Binding-site contacts:
Ligand atom C6 contacts residue GLN804 of chain 1.C at 3.6 Å.
Ligand atom C5 contacts residue ASN801 of chain 1.C at 3.7 Å.
Ligand atom C5 contacts residue GLN804 of chain 1.C at 4.3 Å.
Ligand atom C2 contacts residue ASN801 of chain 1.C at 2.5 Å.
Ligand atom C1 contacts residue ASN801 of chain 1.C at 1.4 Å.
Ligand atom C3 contacts residue ASN801 of chain 1.C at 3.8 Å.
Ligand atom O6 contacts residue GLN804 of chain 1.C at 2.8 Å (h-bond).
Ligand atom C4 contacts residue ASN801 of chain 1.C at 4.2 Å.
Ligand atom C7 contacts residue ASN801 of chain 1.C at 3.8 Å.
Ligand atom O5 contacts residue SER803 of chain 1.C at 4.4 Å.
Ligand atom O7 contacts residue ASN801 of chain 1.C at 4.3 Å.
Ligand atom C1 contacts residue SER803 of chain 1.C at 3.9 Å.
Ligand atom N2 contacts residue ASN801 of chain 1.C at 2.9 Å (h-bond).
Ligand atom O5 contacts residue ASN801 of chain 1.C at 2.3 Å (h-bond).

This small molecule binds to this protein.
Small molecule (SMILES): CC(=O)N[C@H]1[C@H](O[C@H]2[C@H](O)[C@@H](NC(C)=O)CO[C@@H]2CO)O[C@H](CO)[C@@H](O[C@@H]2O[C@H](CO)[C@@H](O)[C@H](O)[C@@H]2O)[C@@H]1O

Sequence of chain 1.C:
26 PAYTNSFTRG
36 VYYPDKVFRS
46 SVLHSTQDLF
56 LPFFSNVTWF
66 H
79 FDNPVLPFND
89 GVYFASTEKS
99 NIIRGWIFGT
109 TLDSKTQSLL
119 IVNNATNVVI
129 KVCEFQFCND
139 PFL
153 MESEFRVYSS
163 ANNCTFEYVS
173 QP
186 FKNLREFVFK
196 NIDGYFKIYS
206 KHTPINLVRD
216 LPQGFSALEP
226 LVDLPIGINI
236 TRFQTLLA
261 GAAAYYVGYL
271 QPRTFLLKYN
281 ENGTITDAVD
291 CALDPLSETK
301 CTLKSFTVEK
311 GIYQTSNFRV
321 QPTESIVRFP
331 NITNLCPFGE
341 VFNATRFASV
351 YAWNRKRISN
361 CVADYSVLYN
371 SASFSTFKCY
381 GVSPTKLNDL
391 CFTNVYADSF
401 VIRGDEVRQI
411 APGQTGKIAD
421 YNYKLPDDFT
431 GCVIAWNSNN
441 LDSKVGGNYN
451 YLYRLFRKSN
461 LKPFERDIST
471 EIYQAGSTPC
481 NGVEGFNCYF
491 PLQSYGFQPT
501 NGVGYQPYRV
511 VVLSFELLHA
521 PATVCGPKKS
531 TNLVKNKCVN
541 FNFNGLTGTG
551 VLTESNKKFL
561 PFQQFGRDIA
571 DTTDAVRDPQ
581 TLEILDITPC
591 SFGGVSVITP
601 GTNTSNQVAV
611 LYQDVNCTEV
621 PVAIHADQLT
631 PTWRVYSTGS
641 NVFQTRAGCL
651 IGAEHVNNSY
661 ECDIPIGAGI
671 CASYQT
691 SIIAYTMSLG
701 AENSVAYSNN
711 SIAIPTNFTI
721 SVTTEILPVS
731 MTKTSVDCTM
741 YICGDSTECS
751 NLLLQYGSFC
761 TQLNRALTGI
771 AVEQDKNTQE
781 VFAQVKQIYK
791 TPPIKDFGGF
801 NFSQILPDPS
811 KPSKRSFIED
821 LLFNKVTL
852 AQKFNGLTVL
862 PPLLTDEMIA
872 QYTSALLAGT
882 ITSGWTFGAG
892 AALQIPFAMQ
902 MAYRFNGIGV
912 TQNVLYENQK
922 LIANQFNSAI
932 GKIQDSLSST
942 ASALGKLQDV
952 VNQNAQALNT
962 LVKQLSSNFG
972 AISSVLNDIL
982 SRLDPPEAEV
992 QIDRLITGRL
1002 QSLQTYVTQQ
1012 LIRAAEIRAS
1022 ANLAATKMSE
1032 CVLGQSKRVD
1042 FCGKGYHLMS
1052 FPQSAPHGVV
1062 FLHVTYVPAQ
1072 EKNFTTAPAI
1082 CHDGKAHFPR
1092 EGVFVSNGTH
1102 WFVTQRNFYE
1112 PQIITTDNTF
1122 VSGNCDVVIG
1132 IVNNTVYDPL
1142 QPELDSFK